Sequence of chain 1.C:
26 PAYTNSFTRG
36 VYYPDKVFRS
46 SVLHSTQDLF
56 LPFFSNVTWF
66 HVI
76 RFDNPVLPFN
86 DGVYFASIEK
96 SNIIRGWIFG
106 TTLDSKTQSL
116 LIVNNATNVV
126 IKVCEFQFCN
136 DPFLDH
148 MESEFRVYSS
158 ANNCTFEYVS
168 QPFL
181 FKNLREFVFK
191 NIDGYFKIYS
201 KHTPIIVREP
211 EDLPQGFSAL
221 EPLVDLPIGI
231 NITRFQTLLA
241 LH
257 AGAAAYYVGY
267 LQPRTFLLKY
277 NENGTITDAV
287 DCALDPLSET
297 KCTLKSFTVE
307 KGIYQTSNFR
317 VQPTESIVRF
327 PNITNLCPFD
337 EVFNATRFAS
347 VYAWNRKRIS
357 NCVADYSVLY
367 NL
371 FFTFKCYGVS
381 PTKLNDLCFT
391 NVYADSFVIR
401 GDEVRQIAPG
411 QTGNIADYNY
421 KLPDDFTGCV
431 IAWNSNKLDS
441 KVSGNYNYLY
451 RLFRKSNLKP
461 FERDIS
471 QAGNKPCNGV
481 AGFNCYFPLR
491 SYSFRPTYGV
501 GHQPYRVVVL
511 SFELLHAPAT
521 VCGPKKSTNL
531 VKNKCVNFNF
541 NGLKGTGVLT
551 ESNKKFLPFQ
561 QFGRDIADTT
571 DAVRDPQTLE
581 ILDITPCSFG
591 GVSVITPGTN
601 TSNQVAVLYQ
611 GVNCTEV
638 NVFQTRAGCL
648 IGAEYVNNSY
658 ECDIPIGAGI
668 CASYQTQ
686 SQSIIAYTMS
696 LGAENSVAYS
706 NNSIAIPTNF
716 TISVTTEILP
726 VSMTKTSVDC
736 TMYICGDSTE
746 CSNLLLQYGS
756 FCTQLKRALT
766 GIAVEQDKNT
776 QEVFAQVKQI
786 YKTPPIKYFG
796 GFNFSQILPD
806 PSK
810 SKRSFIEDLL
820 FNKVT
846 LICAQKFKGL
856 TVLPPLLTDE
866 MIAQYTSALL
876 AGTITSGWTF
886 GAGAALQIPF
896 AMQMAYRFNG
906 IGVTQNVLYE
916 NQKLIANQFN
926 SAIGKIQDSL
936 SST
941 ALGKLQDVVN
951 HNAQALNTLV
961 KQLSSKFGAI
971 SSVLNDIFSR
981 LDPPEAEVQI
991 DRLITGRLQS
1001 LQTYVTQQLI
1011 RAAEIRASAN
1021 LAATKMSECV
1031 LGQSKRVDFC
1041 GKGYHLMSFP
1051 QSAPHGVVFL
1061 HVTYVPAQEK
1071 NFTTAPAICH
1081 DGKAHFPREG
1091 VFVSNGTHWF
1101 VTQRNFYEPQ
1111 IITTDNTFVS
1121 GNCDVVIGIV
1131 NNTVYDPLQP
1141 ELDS

The protein below binds the small molecule below.
Small molecule (SMILES): CC(=O)N[C@@H]1[C@@H](O)[C@H](O)[C@@H](CO)O[C@H]1O

Sequence of chain 1.B:
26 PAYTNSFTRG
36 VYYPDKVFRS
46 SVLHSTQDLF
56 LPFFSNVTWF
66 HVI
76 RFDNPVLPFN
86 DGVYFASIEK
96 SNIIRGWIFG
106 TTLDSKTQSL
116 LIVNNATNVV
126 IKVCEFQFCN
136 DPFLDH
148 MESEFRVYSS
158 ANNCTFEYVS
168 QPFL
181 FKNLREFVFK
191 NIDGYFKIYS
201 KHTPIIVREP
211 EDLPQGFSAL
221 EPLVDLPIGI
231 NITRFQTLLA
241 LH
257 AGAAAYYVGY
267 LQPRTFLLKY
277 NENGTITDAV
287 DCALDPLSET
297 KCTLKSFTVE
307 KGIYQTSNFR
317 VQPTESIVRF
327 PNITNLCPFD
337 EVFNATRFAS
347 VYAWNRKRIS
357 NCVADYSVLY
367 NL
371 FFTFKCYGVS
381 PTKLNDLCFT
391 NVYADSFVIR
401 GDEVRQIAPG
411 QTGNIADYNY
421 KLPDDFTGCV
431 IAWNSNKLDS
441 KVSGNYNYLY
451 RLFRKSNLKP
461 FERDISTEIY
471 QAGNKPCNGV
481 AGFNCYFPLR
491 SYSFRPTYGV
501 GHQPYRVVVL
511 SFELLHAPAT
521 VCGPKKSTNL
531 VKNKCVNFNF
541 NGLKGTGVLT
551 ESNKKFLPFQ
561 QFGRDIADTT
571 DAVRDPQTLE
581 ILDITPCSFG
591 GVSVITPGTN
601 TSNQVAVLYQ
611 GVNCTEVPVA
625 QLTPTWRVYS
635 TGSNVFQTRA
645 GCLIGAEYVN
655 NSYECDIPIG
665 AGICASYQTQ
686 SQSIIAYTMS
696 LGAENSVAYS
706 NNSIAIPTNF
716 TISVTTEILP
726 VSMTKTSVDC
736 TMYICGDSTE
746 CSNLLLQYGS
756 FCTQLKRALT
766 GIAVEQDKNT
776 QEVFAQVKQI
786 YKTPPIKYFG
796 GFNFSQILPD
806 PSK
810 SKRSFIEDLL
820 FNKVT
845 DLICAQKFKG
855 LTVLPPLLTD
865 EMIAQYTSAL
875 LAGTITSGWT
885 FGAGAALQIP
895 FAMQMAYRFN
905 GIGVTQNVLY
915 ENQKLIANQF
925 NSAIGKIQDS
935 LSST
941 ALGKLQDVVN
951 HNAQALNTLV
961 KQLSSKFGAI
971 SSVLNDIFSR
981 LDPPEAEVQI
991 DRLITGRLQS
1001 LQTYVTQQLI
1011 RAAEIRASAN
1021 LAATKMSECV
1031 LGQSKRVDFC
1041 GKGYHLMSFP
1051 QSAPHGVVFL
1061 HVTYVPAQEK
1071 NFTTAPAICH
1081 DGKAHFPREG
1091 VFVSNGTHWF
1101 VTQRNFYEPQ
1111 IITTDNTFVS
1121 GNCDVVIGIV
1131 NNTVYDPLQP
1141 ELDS

Binding-site contacts:
Ligand atom O7 contacts residue ASN706 of chain 1.C at 4.3 Å.
Ligand atom C7 contacts residue TYR793 of chain 1.B at 3.6 Å (hydrophobic).
Ligand atom C1 contacts residue TYR793 of chain 1.B at 4.3 Å (hydrophobic).
Ligand atom C2 contacts residue TYR793 of chain 1.B at 4.1 Å (hydrophobic).
Ligand atom O7 contacts residue TYR793 of chain 1.B at 3.2 Å (h-bond).
Ligand atom C6 contacts residue ILE791 of chain 1.B at 4.0 Å (hydrophobic).
Ligand atom C7 contacts residue ASN706 of chain 1.C at 3.4 Å.
Ligand atom C4 contacts residue ASN706 of chain 1.C at 4.2 Å.
Ligand atom C3 contacts residue ASN706 of chain 1.C at 3.8 Å.
Ligand atom O6 contacts residue ILE791 of chain 1.B at 3.7 Å.
Ligand atom C8 contacts residue ASN706 of chain 1.C at 3.6 Å.
Ligand atom C2 contacts residue ASN706 of chain 1.C at 2.4 Å.
Ligand atom O5 contacts residue ASN706 of chain 1.C at 2.4 Å (h-bond).
Ligand atom N2 contacts residue ASN706 of chain 1.C at 2.9 Å (h-bond).
Ligand atom C5 contacts residue ASN706 of chain 1.C at 3.7 Å.
Ligand atom N2 contacts residue TYR793 of chain 1.B at 4.3 Å.
Ligand atom O5 contacts residue TYR793 of chain 1.B at 4.5 Å.
Ligand atom C8 contacts residue TYR793 of chain 1.B at 3.7 Å (hydrophobic).
Ligand atom C1 contacts residue ASN706 of chain 1.C at 1.5 Å.